This small molecule binds to this protein.
Small molecule (SMILES): N[C@H](Cc1nsnc1O)C(=O)O

Binding-site contacts:
Ligand atom CA contacts residue SER142 of chain 1.D at 4.0 Å.
Ligand atom C contacts residue ARG96 of chain 1.D at 3.4 Å.
Ligand atom O contacts residue LEU90 of chain 1.D at 3.7 Å.
Ligand atom OXT contacts residue SER142 of chain 1.D at 3.0 Å (h-bond).
Ligand atom SE1 contacts residue THR174 of chain 1.D at 3.9 Å.
Ligand atom O contacts residue SER142 of chain 1.D at 4.0 Å.
Ligand atom CA contacts residue TYR61 of chain 1.D at 3.6 Å (hydrophobic).
Ligand atom N contacts residue TYR220 of chain 1.D at 3.8 Å.
Ligand atom CA contacts residue PRO89 of chain 1.D at 3.9 Å (hydrophobic).
Ligand atom OXT contacts residue TYR61 of chain 1.D at 3.5 Å.
Ligand atom SE1 contacts residue MET196 of chain 1.D at 3.2 Å.
Ligand atom SE1 contacts residue GLU193 of chain 1.D at 3.7 Å.
Ligand atom O contacts residue PRO89 of chain 1.D at 3.8 Å.
Ligand atom O contacts residue TYR61 of chain 1.D at 3.7 Å.
Ligand atom NE2 contacts residue LEU192 of chain 1.D at 3.7 Å.
Ligand atom CG contacts residue GLU193 of chain 1.D at 3.3 Å.
Ligand atom CD2 contacts residue GLU193 of chain 1.D at 3.9 Å.
Ligand atom O contacts residue ARG96 of chain 1.D at 2.8 Å (salt-bridge).
Ligand atom N contacts residue GLU193 of chain 1.D at 2.9 Å (salt-bridge).
Ligand atom N contacts residue THR91 of chain 1.D at 2.9 Å (h-bond).
Ligand atom CA contacts residue THR91 of chain 1.D at 3.8 Å.
Ligand atom CB contacts residue SER142 of chain 1.D at 3.6 Å.
Ligand atom N contacts residue TYR61 of chain 1.D at 3.8 Å.
Ligand atom N contacts residue PRO89 of chain 1.D at 2.7 Å (h-bond).
Ligand atom OD2 contacts residue THR143 of chain 1.D at 2.6 Å (h-bond).
Ligand atom O contacts residue THR91 of chain 1.D at 2.9 Å (h-bond).
Ligand atom OD2 contacts residue LEU138 of chain 1.D at 4.2 Å.
Ligand atom ND1 contacts residue TYR61 of chain 1.D at 4.0 Å.
Ligand atom CB contacts residue TYR61 of chain 1.D at 4.2 Å (hydrophobic).
Ligand atom C contacts residue THR91 of chain 1.D at 3.6 Å.
Ligand atom CD2 contacts residue THR143 of chain 1.D at 3.5 Å.
Ligand atom ND1 contacts residue MET196 of chain 1.D at 3.4 Å.
Ligand atom OXT contacts residue ARG96 of chain 1.D at 2.9 Å (salt-bridge).
Ligand atom C contacts residue TYR61 of chain 1.D at 3.5 Å (hydrophobic).
Ligand atom CB contacts residue GLU193 of chain 1.D at 3.6 Å.
Ligand atom OXT contacts residue GLY141 of chain 1.D at 3.2 Å.
Ligand atom ND1 contacts residue GLU193 of chain 1.D at 3.0 Å (salt-bridge).
Ligand atom NE2 contacts residue GLU193 of chain 1.D at 3.5 Å (salt-bridge).
Ligand atom CA contacts residue GLU193 of chain 1.D at 3.8 Å.
Ligand atom C contacts residue SER142 of chain 1.D at 3.6 Å.

Sequence of chain 1.D:
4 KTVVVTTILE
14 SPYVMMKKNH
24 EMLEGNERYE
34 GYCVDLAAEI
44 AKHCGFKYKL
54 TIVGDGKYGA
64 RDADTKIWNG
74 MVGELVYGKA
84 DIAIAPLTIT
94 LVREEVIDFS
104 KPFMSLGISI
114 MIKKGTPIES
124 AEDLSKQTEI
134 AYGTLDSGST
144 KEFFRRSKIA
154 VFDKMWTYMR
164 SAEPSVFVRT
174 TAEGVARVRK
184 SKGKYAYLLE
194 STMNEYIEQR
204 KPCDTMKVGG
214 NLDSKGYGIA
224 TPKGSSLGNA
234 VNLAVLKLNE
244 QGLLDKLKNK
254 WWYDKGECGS